A small-molecule ligand and the protein it binds are described below.
Small molecule (SMILES): CC(=O)N[C@@H]1[C@@H](O)[C@H](O)[C@@H](CO)O[C@H]1O

Binding-site contacts:
Ligand atom C2 contacts residue ASN361 of chain 1.B at 2.5 Å.
Ligand atom N2 contacts residue ASN361 of chain 1.B at 2.9 Å (h-bond).
Ligand atom O7 contacts residue ASN361 of chain 1.B at 3.5 Å (h-bond).
Ligand atom C1 contacts residue ASN361 of chain 1.B at 1.4 Å.
Ligand atom C7 contacts residue ASN361 of chain 1.B at 3.4 Å.
Ligand atom C3 contacts residue ASN361 of chain 1.B at 3.8 Å.
Ligand atom O5 contacts residue ASN361 of chain 1.B at 2.4 Å (h-bond).
Ligand atom C4 contacts residue ASN361 of chain 1.B at 4.2 Å.
Ligand atom C5 contacts residue ASN361 of chain 1.B at 3.7 Å.
Ligand atom C8 contacts residue ASN361 of chain 1.B at 4.5 Å.
Ligand atom O6 contacts residue ASN361 of chain 1.B at 4.3 Å.

Sequence of chain 1.B:
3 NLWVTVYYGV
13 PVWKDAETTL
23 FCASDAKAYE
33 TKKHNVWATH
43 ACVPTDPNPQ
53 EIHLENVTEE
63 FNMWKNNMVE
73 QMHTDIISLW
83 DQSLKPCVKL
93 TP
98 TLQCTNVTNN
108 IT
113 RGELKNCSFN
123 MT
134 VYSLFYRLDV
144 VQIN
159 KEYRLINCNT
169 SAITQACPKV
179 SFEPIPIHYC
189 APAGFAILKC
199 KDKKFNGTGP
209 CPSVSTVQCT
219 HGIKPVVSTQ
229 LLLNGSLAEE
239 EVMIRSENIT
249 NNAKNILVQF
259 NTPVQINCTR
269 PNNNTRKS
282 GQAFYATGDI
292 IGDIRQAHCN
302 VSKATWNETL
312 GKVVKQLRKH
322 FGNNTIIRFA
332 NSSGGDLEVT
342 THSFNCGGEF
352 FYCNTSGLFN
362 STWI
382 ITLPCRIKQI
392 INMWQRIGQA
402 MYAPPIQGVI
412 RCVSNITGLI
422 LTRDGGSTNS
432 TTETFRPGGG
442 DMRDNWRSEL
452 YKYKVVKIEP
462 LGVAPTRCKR